Binding-site contacts:
Ligand atom O12 contacts residue TRP244 of chain 1.B at 2.2 Å.
Ligand atom O22 contacts residue TRP244 of chain 1.B at 3.4 Å.
Ligand atom C1 contacts residue PHE195 of chain 1.B at 3.5 Å (hydrophobic).
Ligand atom C2 contacts residue VAL194 of chain 1.B at 3.9 Å (hydrophobic).
Ligand atom C5 contacts residue PHE188 of chain 1.B at 3.9 Å (hydrophobic).
Ligand atom C3 contacts residue PHE195 of chain 1.B at 3.9 Å (hydrophobic).
Ligand atom C1 contacts residue TRP244 of chain 1.B at 3.4 Å (hydrophobic).
Ligand atom C7 contacts residue ILE241 of chain 1.B at 4.0 Å (hydrophobic).
Ligand atom O21 contacts residue TRP244 of chain 1.B at 3.9 Å.
Ligand atom C10 contacts residue LEU199 of chain 1.B at 3.7 Å (hydrophobic).
Ligand atom C19 contacts residue VAL194 of chain 1.B at 4.0 Å (hydrophobic).
Ligand atom C8 contacts residue ILE241 of chain 1.B at 3.9 Å (hydrophobic).
Ligand atom C10 contacts residue SER176 of chain 1.B at 3.9 Å.
Ligand atom C1 contacts residue VAL194 of chain 1.B at 3.6 Å (hydrophobic).
Ligand atom C13 contacts residue TRP244 of chain 1.B at 2.5 Å (hydrophobic).
Ligand atom C4 contacts residue LEU198 of chain 1.B at 3.6 Å (hydrophobic).
Ligand atom C2 contacts residue PHE195 of chain 1.B at 3.5 Å (hydrophobic).
Ligand atom C3 contacts residue TRP244 of chain 1.B at 3.5 Å (hydrophobic).
Ligand atom C4 contacts residue PHE195 of chain 1.B at 4.2 Å (hydrophobic).
Ligand atom C2 contacts residue LEU198 of chain 1.B at 3.8 Å (hydrophobic).
Ligand atom C5 contacts residue TRP244 of chain 1.B at 3.8 Å (hydrophobic).
Ligand atom C9 contacts residue PHE296 of chain 1.B at 4.1 Å (hydrophobic).
Ligand atom C9 contacts residue PHE202 of chain 1.B at 3.5 Å (hydrophobic).
Ligand atom C18 contacts residue PHE188 of chain 1.B at 4.3 Å (hydrophobic).
Ligand atom C16 contacts residue TRP244 of chain 1.B at 4.0 Å (hydrophobic).
Ligand atom C15 contacts residue TRP244 of chain 1.B at 3.9 Å (hydrophobic).
Ligand atom C11 contacts residue PHE195 of chain 1.B at 3.8 Å (hydrophobic).
Ligand atom C2 contacts residue TRP244 of chain 1.B at 3.5 Å (hydrophobic).
Ligand atom C8 contacts residue PHE202 of chain 1.B at 3.8 Å (hydrophobic).
Ligand atom O14 contacts residue TRP244 of chain 1.B at 2.7 Å.
Ligand atom C4 contacts residue TRP244 of chain 1.B at 3.7 Å (hydrophobic).
Ligand atom O22 contacts residue PHE188 of chain 1.B at 3.1 Å.
Ligand atom C8 contacts residue PHE296 of chain 1.B at 4.3 Å (hydrophobic).
Ligand atom C4 contacts residue PHE188 of chain 1.B at 4.2 Å (hydrophobic).
Ligand atom O12 contacts residue PHE188 of chain 1.B at 4.0 Å.
Ligand atom O14 contacts residue VAL194 of chain 1.B at 4.1 Å.
Ligand atom C18 contacts residue TRP244 of chain 1.B at 2.4 Å (hydrophobic).
Ligand atom C3 contacts residue PHE188 of chain 1.B at 3.5 Å (hydrophobic).
Ligand atom C9 contacts residue SER176 of chain 1.B at 4.1 Å.
Ligand atom C17 contacts residue TRP244 of chain 1.B at 3.8 Å (hydrophobic).

Sequence of chain 1.B:
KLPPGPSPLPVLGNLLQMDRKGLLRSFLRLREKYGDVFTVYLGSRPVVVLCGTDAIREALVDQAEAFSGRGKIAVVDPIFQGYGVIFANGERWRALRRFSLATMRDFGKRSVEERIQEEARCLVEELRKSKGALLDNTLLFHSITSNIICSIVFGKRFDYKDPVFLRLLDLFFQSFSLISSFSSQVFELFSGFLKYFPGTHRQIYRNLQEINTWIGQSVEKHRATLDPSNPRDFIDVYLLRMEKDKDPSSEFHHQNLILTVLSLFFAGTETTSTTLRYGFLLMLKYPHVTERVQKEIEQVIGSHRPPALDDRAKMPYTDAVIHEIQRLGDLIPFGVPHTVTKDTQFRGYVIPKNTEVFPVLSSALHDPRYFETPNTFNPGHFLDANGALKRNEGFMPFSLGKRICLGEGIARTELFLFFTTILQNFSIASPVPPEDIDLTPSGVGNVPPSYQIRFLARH

The small molecule below binds the protein below.
Small molecule (SMILES): OC[C@H]1O[C@H](O[C@H]2[C@H](O)[C@@H](O)[C@H](OCCCCCC3CCCCC3)O[C@@H]2CO)[C@H](O)[C@@H](O)[C@@H]1O